Sequence of chain 1.A:
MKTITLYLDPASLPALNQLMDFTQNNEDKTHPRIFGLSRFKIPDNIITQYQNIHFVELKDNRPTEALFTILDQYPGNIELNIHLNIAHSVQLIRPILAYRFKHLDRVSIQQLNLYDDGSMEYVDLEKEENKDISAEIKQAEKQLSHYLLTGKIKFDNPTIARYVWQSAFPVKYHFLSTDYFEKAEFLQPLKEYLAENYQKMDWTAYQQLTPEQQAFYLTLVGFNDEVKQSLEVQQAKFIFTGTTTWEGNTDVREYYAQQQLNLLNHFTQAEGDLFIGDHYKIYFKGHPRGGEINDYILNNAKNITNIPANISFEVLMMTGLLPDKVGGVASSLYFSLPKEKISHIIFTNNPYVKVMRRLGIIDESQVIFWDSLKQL

Binding-site contacts:
Ligand atom C2 contacts residue LYS285 of chain 1.A at 3.3 Å.
Ligand atom O2' contacts residue GLU314 of chain 1.A at 2.5 Å (salt-bridge).
Ligand atom C4A contacts residue ASP117 of chain 1.A at 3.4 Å.
Ligand atom O1A contacts residue SER332 of chain 1.A at 3.5 Å (h-bond).
Ligand atom O2 contacts residue LYS285 of chain 1.A at 3.0 Å (salt-bridge).
Ligand atom C6 contacts residue PRO288 of chain 1.A at 3.6 Å (hydrophobic).
Ligand atom N5A contacts residue SER119 of chain 1.A at 2.9 Å (h-bond).
Ligand atom N3 contacts residue LYS285 of chain 1.A at 3.1 Å (salt-bridge).
Ligand atom N1 contacts residue PRO288 of chain 1.A at 3.6 Å.
Ligand atom N4 contacts residue GLY242 of chain 1.A at 2.9 Å (h-bond).
Ligand atom C10 contacts residue MET120 of chain 1.A at 3.6 Å (hydrophobic).
Ligand atom O2 contacts residue SER312 of chain 1.A at 3.3 Å.
Ligand atom F3A contacts residue ASP117 of chain 1.A at 2.7 Å.
Ligand atom OAA contacts residue TRP246 of chain 1.A at 3.5 Å.
Ligand atom N5A contacts residue MET120 of chain 1.A at 3.5 Å (h-bond).
Ligand atom O2 contacts residue ILE311 of chain 1.A at 3.5 Å (h-bond).
Ligand atom N4 contacts residue GLY286 of chain 1.A at 3.5 Å (h-bond).
Ligand atom C11 contacts residue SER119 of chain 1.A at 3.5 Å.
Ligand atom OBA contacts residue ARG39 of chain 1.A at 2.8 Å (salt-bridge).
Ligand atom PA contacts residue SER332 of chain 1.A at 3.5 Å.
Ligand atom O7A contacts residue TRP246 of chain 1.A at 2.8 Å (h-bond).
Ligand atom O4A contacts residue MET120 of chain 1.A at 2.9 Å (h-bond).
Ligand atom O3A contacts residue HIS287 of chain 1.A at 2.6 Å (h-bond).
Ligand atom O3' contacts residue GLU314 of chain 1.A at 2.6 Å (salt-bridge).
Ligand atom O2 contacts residue PHE313 of chain 1.A at 2.8 Å (h-bond).
Ligand atom C5 contacts residue HIS287 of chain 1.A at 3.6 Å.
Ligand atom C2' contacts residue GLU314 of chain 1.A at 3.3 Å.
Ligand atom O4A contacts residue GLY118 of chain 1.A at 3.6 Å (h-bond).
Ligand atom O4A contacts residue SER119 of chain 1.A at 3.5 Å (h-bond).
Ligand atom C9A contacts residue THR244 of chain 1.A at 3.5 Å.
Ligand atom C3A contacts residue ASP117 of chain 1.A at 3.1 Å.
Ligand atom N4 contacts residue LYS285 of chain 1.A at 2.9 Å (salt-bridge).
Ligand atom O4A contacts residue ASP117 of chain 1.A at 2.7 Å (salt-bridge).
Ligand atom O2' contacts residue SER312 of chain 1.A at 2.9 Å (h-bond).
Ligand atom N3 contacts residue GLY286 of chain 1.A at 3.6 Å (h-bond).
Ligand atom O3' contacts residue LEU13 of chain 1.A at 3.5 Å.
Ligand atom OAA contacts residue ARG39 of chain 1.A at 2.8 Å (salt-bridge).
Ligand atom O2A contacts residue SER332 of chain 1.A at 2.7 Å (h-bond).
Ligand atom C3' contacts residue GLU314 of chain 1.A at 3.6 Å.
Ligand atom C1A contacts residue ARG39 of chain 1.A at 3.6 Å.

This small molecule binds to this protein.
Small molecule (SMILES): CC(=O)N[C@@H]1[C@@H](O)[C@@H](F)C(O[P](=O)(O)OC[C@H]2O[C@@H](n3ccc(N)nc3=O)[C@H](O)[C@@H]2O)(C(=O)O)O[C@H]1[C@H](O)[C@H](O)CO